Binding-site contacts:
Ligand atom C4 contacts residue PHE278 of chain 1.A at 3.4 Å (hydrophobic).
Ligand atom C4 contacts residue MET262 of chain 1.A at 3.9 Å (hydrophobic).
Ligand atom C3 contacts residue GLN275 of chain 1.A at 3.8 Å.
Ligand atom C1 contacts residue GLN275 of chain 1.A at 3.8 Å.
Ligand atom C1 contacts residue GLY274 of chain 1.A at 3.8 Å.
Ligand atom N23 contacts residue PHE278 of chain 1.A at 3.3 Å.
Ligand atom C36 contacts residue GLN275 of chain 1.A at 3.8 Å.
Ligand atom C6 contacts residue PHE278 of chain 1.A at 3.9 Å (hydrophobic).
Ligand atom C17 contacts residue LEU184 of chain 1.A at 3.9 Å (hydrophobic).
Ligand atom C1 contacts residue TYR242 of chain 1.A at 3.4 Å (hydrophobic).
Ligand atom N5 contacts residue PHE245 of chain 1.A at 3.7 Å.
Ligand atom C18 contacts residue ALA185 of chain 1.A at 3.6 Å (hydrophobic).
Ligand atom N5 contacts residue PHE278 of chain 1.A at 3.3 Å.
Ligand atom O37 contacts residue PHE278 of chain 1.A at 3.8 Å.
Ligand atom N28 contacts residue TYR73 of chain 1.A at 3.7 Å.
Ligand atom C16 contacts residue LEU184 of chain 1.A at 3.9 Å (hydrophobic).
Ligand atom C27 contacts residue ILE241 of chain 1.A at 3.8 Å (hydrophobic).
Ligand atom C25 contacts residue PHE278 of chain 1.A at 3.6 Å (hydrophobic).
Ligand atom N28 contacts residue LEU224 of chain 1.A at 3.6 Å.
Ligand atom C3 contacts residue PHE278 of chain 1.A at 3.6 Å (hydrophobic).
Ligand atom O37 contacts residue GLN275 of chain 1.A at 3.0 Å (h-bond).
Ligand atom C26 contacts residue PHE278 of chain 1.A at 3.5 Å (hydrophobic).
Ligand atom O2 contacts residue TYR242 of chain 1.A at 3.4 Å (h-bond).
Ligand atom C33 contacts residue HIS74 of chain 1.A at 3.9 Å.
Ligand atom N29 contacts residue LEU224 of chain 1.A at 3.8 Å.
Ligand atom C36 contacts residue PHE278 of chain 1.A at 3.8 Å (hydrophobic).
Ligand atom C34 contacts residue PHE245 of chain 1.A at 3.8 Å (hydrophobic).
Ligand atom C26 contacts residue ILE241 of chain 1.A at 3.8 Å (hydrophobic).
Ligand atom C17 contacts residue ALA185 of chain 1.A at 3.3 Å (hydrophobic).
Ligand atom F8 contacts residue PHE278 of chain 1.A at 3.3 Å.
Ligand atom O2 contacts residue PHE278 of chain 1.A at 3.8 Å.
Ligand atom C31 contacts residue LEU224 of chain 1.A at 3.9 Å (hydrophobic).
Ligand atom C35 contacts residue ILE241 of chain 1.A at 3.9 Å (hydrophobic).
Ligand atom C24 contacts residue PHE278 of chain 1.A at 3.4 Å (hydrophobic).
Ligand atom C35 contacts residue TYR73 of chain 1.A at 3.9 Å (hydrophobic).
Ligand atom C34 contacts residue HIS74 of chain 1.A at 3.8 Å.
Ligand atom C18 contacts residue ASP183 of chain 1.A at 3.8 Å.
Ligand atom O2 contacts residue GLN275 of chain 1.A at 2.8 Å (h-bond).
Ligand atom C22 contacts residue PHE245 of chain 1.A at 3.8 Å (hydrophobic).
Ligand atom C4 contacts residue PHE245 of chain 1.A at 3.8 Å (hydrophobic).

A protein and the small-molecule ligand that binds it are described below.
Small molecule (SMILES): COc1cn(-c2ccc3c(c2F)C(C)(C)C(=O)N3CC2CC2)nc(-c2ccnn2-c2ccccc2)c1=O

Sequence of chain 1.A:
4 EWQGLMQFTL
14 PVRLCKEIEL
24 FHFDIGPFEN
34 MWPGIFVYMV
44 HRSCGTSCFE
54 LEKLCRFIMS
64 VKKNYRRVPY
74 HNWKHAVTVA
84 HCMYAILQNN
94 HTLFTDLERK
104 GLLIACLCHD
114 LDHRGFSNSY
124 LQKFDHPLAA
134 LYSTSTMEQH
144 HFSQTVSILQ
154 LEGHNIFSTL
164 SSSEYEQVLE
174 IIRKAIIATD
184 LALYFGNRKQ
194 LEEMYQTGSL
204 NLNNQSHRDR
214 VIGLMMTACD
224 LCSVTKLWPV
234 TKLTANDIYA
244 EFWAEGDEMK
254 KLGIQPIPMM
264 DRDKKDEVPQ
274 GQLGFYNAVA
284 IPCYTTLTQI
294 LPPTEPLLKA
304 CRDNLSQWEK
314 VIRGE